Sequence of chain 1.F:
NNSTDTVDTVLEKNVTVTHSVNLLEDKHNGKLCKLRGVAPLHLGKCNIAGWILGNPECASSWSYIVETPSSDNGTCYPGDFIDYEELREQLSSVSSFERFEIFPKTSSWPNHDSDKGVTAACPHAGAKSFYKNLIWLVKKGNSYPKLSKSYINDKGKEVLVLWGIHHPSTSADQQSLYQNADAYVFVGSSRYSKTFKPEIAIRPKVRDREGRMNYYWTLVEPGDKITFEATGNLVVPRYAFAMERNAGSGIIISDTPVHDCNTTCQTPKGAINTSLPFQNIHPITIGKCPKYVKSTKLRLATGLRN

Binding-site contacts:
Ligand atom C5 contacts residue ASN88 of chain 1.F at 3.6 Å.
Ligand atom O5 contacts residue GLU67 of chain 1.F at 3.8 Å.
Ligand atom C4 contacts residue ASN88 of chain 1.F at 4.2 Å.
Ligand atom C3 contacts residue ARG222 of chain 1.F at 4.2 Å.
Ligand atom C8 contacts residue ASP87 of chain 1.F at 4.0 Å.
Ligand atom C6 contacts residue GLU67 of chain 1.F at 3.8 Å.
Ligand atom O6 contacts residue GLU67 of chain 1.F at 3.4 Å.
Ligand atom C7 contacts residue ASN88 of chain 1.F at 3.3 Å.
Ligand atom C8 contacts residue ASN88 of chain 1.F at 4.3 Å.
Ligand atom C6 contacts residue ARG222 of chain 1.F at 3.2 Å.
Ligand atom O6 contacts residue ARG222 of chain 1.F at 3.4 Å (salt-bridge).
Ligand atom C5 contacts residue GLU67 of chain 1.F at 4.5 Å.
Ligand atom C1 contacts residue ARG222 of chain 1.F at 4.5 Å.
Ligand atom O4 contacts residue ARG222 of chain 1.F at 3.2 Å (salt-bridge).
Ligand atom O6 contacts residue CYS91 of chain 1.F at 4.3 Å.
Ligand atom C8 contacts residue SER85 of chain 1.F at 4.4 Å.
Ligand atom O7 contacts residue LYS55 of chain 1.F at 4.1 Å.
Ligand atom C1 contacts residue ASN88 of chain 1.F at 1.4 Å.
Ligand atom C4 contacts residue ARG222 of chain 1.F at 3.8 Å.
Ligand atom C2 contacts residue ASN88 of chain 1.F at 2.5 Å.
Ligand atom O5 contacts residue ASN88 of chain 1.F at 2.3 Å (h-bond).
Ligand atom O7 contacts residue ASN88 of chain 1.F at 3.2 Å (h-bond).
Ligand atom O5 contacts residue ARG222 of chain 1.F at 4.3 Å.
Ligand atom C5 contacts residue ARG222 of chain 1.F at 3.3 Å.
Ligand atom O6 contacts residue ASN65 of chain 1.F at 4.2 Å.
Ligand atom C3 contacts residue ASN88 of chain 1.F at 3.6 Å.
Ligand atom N2 contacts residue ASN88 of chain 1.F at 2.9 Å (h-bond).
Ligand atom C6 contacts residue PRO138 of chain 1.F at 3.6 Å (hydrophobic).
Ligand atom O6 contacts residue PRO138 of chain 1.F at 3.4 Å.

This protein binds this small molecule.
Small molecule (SMILES): CC(=O)N[C@@H]1[C@@H](O)[C@H](O)[C@@H](CO)O[C@H]1O